Binding-site contacts:
Ligand atom C6 contacts residue ASN226 of chain 5.B at 3.3 Å.
Ligand atom O1G contacts residue ALA97 of chain 5.B at 3.0 Å (h-bond).
Ligand atom C6 contacts residue TYR222 of chain 5.B at 3.7 Å (hydrophobic).
Ligand atom O6 contacts residue TYR222 of chain 5.B at 3.8 Å.
Ligand atom O2B contacts residue GLY144 of chain 5.B at 2.7 Å (h-bond).
Ligand atom C2 contacts residue TYR222 of chain 5.B at 3.5 Å (hydrophobic).
Ligand atom N2 contacts residue ASN204 of chain 5.B at 2.6 Å (h-bond).
Ligand atom O3B contacts residue GLY142 of chain 5.B at 3.5 Å (h-bond).
Ligand atom O2G contacts residue GLY142 of chain 5.B at 3.0 Å (h-bond).
Ligand atom C2 contacts residue ASN204 of chain 5.B at 3.4 Å.
Ligand atom O2G contacts residue ASN99 of chain 5.B at 2.9 Å (h-bond).
Ligand atom O1A contacts residue GLN11 of chain 5.B at 3.1 Å.
Ligand atom C4' contacts residue SER138 of chain 5.B at 3.2 Å.
Ligand atom PG contacts residue MG1 of chain 5.F at 3.5 Å.
Ligand atom N2 contacts residue ASN226 of chain 5.B at 2.9 Å (h-bond).
Ligand atom N1 contacts residue ASN226 of chain 5.B at 2.7 Å (h-bond).
Ligand atom O6 contacts residue GLN15 of chain 5.B at 2.5 Å (h-bond).
Ligand atom PB contacts residue THR143 of chain 5.B at 3.3 Å.
Ligand atom O2B contacts residue THR143 of chain 5.B at 2.7 Å (h-bond).
Ligand atom O2A contacts residue CYS12 of chain 5.B at 3.3 Å (h-bond).
Ligand atom PG contacts residue GLY142 of chain 5.B at 3.9 Å.
Ligand atom O2A contacts residue GLN11 of chain 5.B at 3.5 Å (h-bond).
Ligand atom O1G contacts residue THR143 of chain 5.B at 3.4 Å.
Ligand atom O3B contacts residue MG1 of chain 5.F at 3.8 Å.
Ligand atom O1B contacts residue GLY10 of chain 5.B at 3.7 Å.
Ligand atom O4' contacts residue SER138 of chain 5.B at 3.3 Å (h-bond).
Ligand atom N3 contacts residue ASN204 of chain 5.B at 3.0 Å (h-bond).
Ligand atom C6 contacts residue GLN15 of chain 5.B at 3.6 Å.
Ligand atom O3B contacts residue THR143 of chain 5.B at 3.1 Å (h-bond).
Ligand atom N3 contacts residue VAL169 of chain 5.B at 3.8 Å.
Ligand atom C2 contacts residue ASN226 of chain 5.B at 3.6 Å.
Ligand atom O2B contacts residue GLY10 of chain 5.B at 3.2 Å.
Ligand atom O1B contacts residue MG1 of chain 5.F at 2.4 Å.
Ligand atom PB contacts residue GLY10 of chain 5.B at 3.9 Å.
Ligand atom O3G contacts residue MG1 of chain 5.F at 2.5 Å.
Ligand atom O1B contacts residue GLN11 of chain 5.B at 3.2 Å (h-bond).
Ligand atom O3' contacts residue GLU181 of chain 5.B at 3.3 Å (salt-bridge).
Ligand atom PB contacts residue MG1 of chain 5.F at 3.7 Å.
Ligand atom N1 contacts residue TYR222 of chain 5.B at 3.2 Å.
Ligand atom O6 contacts residue ASN226 of chain 5.B at 3.1 Å (h-bond).

The protein below binds the small molecule below.
Small molecule (SMILES): Nc1nc2c(ncn2[C@@H]2O[C@H](CO[P](=O)(O)C[P](=O)(O)OP(=O)(O)O)[C@@H](O)[C@H]2O)c(=O)[nH]1

Sequence of chain 5.B:
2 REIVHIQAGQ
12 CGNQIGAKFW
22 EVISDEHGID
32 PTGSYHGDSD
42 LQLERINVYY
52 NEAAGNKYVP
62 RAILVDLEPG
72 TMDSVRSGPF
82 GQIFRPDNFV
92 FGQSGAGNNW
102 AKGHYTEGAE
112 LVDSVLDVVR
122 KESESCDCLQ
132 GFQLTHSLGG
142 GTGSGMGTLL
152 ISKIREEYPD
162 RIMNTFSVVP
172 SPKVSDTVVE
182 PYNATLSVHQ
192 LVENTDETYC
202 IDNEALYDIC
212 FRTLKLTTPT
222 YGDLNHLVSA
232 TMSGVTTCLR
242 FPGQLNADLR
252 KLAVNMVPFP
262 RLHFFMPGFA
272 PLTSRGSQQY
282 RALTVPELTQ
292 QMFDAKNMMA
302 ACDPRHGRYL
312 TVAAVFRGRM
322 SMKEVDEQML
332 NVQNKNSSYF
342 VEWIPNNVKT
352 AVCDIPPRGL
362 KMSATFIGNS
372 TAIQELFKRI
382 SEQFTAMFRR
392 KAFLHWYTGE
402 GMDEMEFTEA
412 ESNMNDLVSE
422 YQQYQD